Sequence of chain 1.A:
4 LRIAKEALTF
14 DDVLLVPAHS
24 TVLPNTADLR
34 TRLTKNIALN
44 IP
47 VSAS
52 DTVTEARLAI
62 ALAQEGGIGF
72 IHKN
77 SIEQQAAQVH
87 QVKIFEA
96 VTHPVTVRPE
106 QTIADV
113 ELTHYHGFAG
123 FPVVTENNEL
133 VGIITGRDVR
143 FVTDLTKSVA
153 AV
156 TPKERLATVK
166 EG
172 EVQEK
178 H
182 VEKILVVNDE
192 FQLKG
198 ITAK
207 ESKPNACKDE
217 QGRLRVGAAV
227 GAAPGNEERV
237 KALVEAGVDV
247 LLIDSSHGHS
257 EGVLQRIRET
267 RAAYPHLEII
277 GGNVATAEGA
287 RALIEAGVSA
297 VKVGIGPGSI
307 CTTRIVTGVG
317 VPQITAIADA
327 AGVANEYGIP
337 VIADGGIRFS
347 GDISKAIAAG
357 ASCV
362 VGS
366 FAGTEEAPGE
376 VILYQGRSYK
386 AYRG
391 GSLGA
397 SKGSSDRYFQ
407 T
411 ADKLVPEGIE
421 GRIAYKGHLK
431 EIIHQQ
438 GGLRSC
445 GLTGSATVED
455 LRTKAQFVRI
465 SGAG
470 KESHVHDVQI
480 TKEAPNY

Binding-site contacts:
Ligand atom O6 contacts residue MSE390 of chain 1.A at 3.2 Å (h-bond).
Ligand atom O6 contacts residue GLY391 of chain 1.A at 2.7 Å (h-bond).
Ligand atom N7 contacts residue GLY389 of chain 1.A at 3.5 Å.
Ligand atom N1 contacts residue GLU417 of chain 1.A at 2.7 Å (salt-bridge).
Ligand atom O1P contacts residue SER364 of chain 1.A at 3.6 Å (h-bond).
Ligand atom C5 contacts residue MOA1 of chain 1.C at 3.7 Å.
Ligand atom C4' contacts residue ASP340 of chain 1.A at 3.6 Å.
Ligand atom O5' contacts residue GLY304 of chain 1.A at 3.5 Å.
Ligand atom C8 contacts residue MSE51 of chain 1.A at 3.5 Å.
Ligand atom N7 contacts residue MSE51 of chain 1.A at 3.6 Å.
Ligand atom O2P contacts residue SER305 of chain 1.A at 2.7 Å (h-bond).
Ligand atom P contacts residue SER305 of chain 1.A at 3.7 Å.
Ligand atom C6 contacts residue MOA1 of chain 1.C at 3.6 Å.
Ligand atom O6 contacts residue GLY389 of chain 1.A at 3.1 Å.
Ligand atom O2P contacts residue TYR387 of chain 1.A at 2.4 Å (h-bond).
Ligand atom N3 contacts residue CYS307 of chain 1.A at 3.7 Å.
Ligand atom O6 contacts residue GLY418 of chain 1.A at 3.3 Å.
Ligand atom O3' contacts residue ALA49 of chain 1.A at 3.6 Å.
Ligand atom C5 contacts residue MSE390 of chain 1.A at 3.6 Å.
Ligand atom C2 contacts residue GLU417 of chain 1.A at 3.4 Å.
Ligand atom O2' contacts residue ASP340 of chain 1.A at 2.5 Å (salt-bridge).
Ligand atom N1 contacts residue MOA1 of chain 1.C at 2.9 Å (h-bond).
Ligand atom C5' contacts residue TYR387 of chain 1.A at 3.7 Å (hydrophobic).
Ligand atom O3' contacts residue ASP340 of chain 1.A at 2.5 Å (salt-bridge).
Ligand atom O5' contacts residue GLY341 of chain 1.A at 3.5 Å.
Ligand atom O2' contacts residue MOA1 of chain 1.C at 3.4 Å.
Ligand atom C2 contacts residue MOA1 of chain 1.C at 2.8 Å.
Ligand atom O3P contacts residue SER305 of chain 1.A at 2.9 Å (h-bond).
Ligand atom N7 contacts residue MSE390 of chain 1.A at 2.9 Å (h-bond).
Ligand atom C3' contacts residue ASP340 of chain 1.A at 3.5 Å.
Ligand atom O2P contacts residue SER364 of chain 1.A at 3.0 Å (h-bond).
Ligand atom O3P contacts residue GLY304 of chain 1.A at 3.5 Å.
Ligand atom C5 contacts residue ILE306 of chain 1.A at 3.6 Å (hydrophobic).
Ligand atom O1P contacts residue GLY363 of chain 1.A at 3.0 Å (h-bond).
Ligand atom C2' contacts residue ASP340 of chain 1.A at 3.7 Å.
Ligand atom O3P contacts residue GLY342 of chain 1.A at 2.8 Å (h-bond).
Ligand atom N3 contacts residue MOA1 of chain 1.C at 3.1 Å.
Ligand atom C4 contacts residue MOA1 of chain 1.C at 3.5 Å.
Ligand atom C2 contacts residue CYS307 of chain 1.A at 3.0 Å (hydrophobic).
Ligand atom O3' contacts residue MSE361 of chain 1.A at 3.7 Å.

A protein and the small-molecule ligand that binds it are described below.
Small molecule (SMILES): O=c1[nH]cnc2c1ncn2[C@@H]1O[C@H](COP(=O)(O)O)[C@@H](O)[C@H]1O